Sequence of chain 2.A:
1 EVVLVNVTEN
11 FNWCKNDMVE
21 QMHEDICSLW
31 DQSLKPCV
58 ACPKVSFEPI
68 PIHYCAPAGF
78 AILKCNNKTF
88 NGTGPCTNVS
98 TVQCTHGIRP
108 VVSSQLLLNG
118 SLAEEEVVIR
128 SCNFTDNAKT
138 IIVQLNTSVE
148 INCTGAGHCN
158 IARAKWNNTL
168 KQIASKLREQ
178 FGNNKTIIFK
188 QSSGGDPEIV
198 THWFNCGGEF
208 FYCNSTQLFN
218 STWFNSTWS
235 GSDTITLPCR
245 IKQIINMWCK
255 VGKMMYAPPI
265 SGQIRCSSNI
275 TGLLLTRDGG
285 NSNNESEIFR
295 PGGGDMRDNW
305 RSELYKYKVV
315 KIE

Binding-site contacts:
Ligand atom N2 contacts residue GLU147 of chain 2.A at 3.8 Å.
Ligand atom C7 contacts residue ASN149 of chain 2.A at 3.2 Å.
Ligand atom O7 contacts residue ASN157 of chain 2.A at 4.1 Å.
Ligand atom N2 contacts residue ASN149 of chain 2.A at 2.8 Å (h-bond).
Ligand atom C5 contacts residue ASN149 of chain 2.A at 3.6 Å.
Ligand atom C8 contacts residue ALA159 of chain 2.A at 3.4 Å (hydrophobic).
Ligand atom C8 contacts residue ILE158 of chain 2.A at 3.8 Å (hydrophobic).
Ligand atom C1 contacts residue ASN149 of chain 2.A at 1.4 Å.
Ligand atom C4 contacts residue ASN149 of chain 2.A at 4.1 Å.
Ligand atom O7 contacts residue ASN149 of chain 2.A at 3.1 Å (h-bond).
Ligand atom C3 contacts residue GLU147 of chain 2.A at 4.5 Å.
Ligand atom C3 contacts residue ASN149 of chain 2.A at 3.7 Å.
Ligand atom C2 contacts residue ASN149 of chain 2.A at 2.2 Å.
Ligand atom C8 contacts residue ASN157 of chain 2.A at 4.0 Å.
Ligand atom C7 contacts residue ASN157 of chain 2.A at 4.4 Å.
Ligand atom C2 contacts residue GLU147 of chain 2.A at 4.5 Å.
Ligand atom C1 contacts residue GLU147 of chain 2.A at 4.5 Å.
Ligand atom O5 contacts residue ASN149 of chain 2.A at 2.4 Å (h-bond).

A protein and the small-molecule ligand that binds it are described below.
Small molecule (SMILES): CC(=O)N[C@@H]1[C@@H](O)[C@H](O)[C@@H](CO)O[C@H]1O